Sequence of chain 1.A:
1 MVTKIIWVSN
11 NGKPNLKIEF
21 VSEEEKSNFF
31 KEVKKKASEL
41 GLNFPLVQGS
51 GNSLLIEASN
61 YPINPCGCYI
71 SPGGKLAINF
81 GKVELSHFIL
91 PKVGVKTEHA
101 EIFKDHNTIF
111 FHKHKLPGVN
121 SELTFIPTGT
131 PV

This small molecule binds to this protein.
Small molecule (SMILES): Nc1ncnc2c1ncn2[C@@H]1O[C@@H]2CO[P](=O)(O)O[C@H]2[C@H]1O

Binding-site contacts:
Ligand atom C2 contacts residue ASN79 of chain 1.A at 3.8 Å.
Ligand atom O1P contacts residue PHE110 of chain 1.A at 3.9 Å.
Ligand atom C1' contacts residue TYR61 of chain 1.A at 3.6 Å (hydrophobic).
Ligand atom N3 contacts residue TYR69 of chain 1.A at 3.6 Å.
Ligand atom N7 contacts residue TYR61 of chain 1.A at 3.8 Å.
Ligand atom O2' contacts residue HIS106 of chain 1.A at 3.8 Å.
Ligand atom O2' contacts residue ASN107 of chain 1.A at 3.8 Å.
Ligand atom C6 contacts residue TYR61 of chain 1.A at 3.6 Å (hydrophobic).
Ligand atom N9 contacts residue TYR61 of chain 1.A at 3.4 Å.
Ligand atom C4 contacts residue TYR61 of chain 1.A at 3.4 Å (hydrophobic).
Ligand atom C2 contacts residue TYR61 of chain 1.A at 3.7 Å (hydrophobic).
Ligand atom O2' contacts residue THR108 of chain 1.A at 2.7 Å (h-bond).
Ligand atom N1 contacts residue TYR69 of chain 1.A at 3.3 Å.
Ligand atom O3' contacts residue TYR69 of chain 1.A at 3.5 Å (h-bond).
Ligand atom C2 contacts residue TYR69 of chain 1.A at 3.5 Å (hydrophobic).
Ligand atom C5 contacts residue TYR69 of chain 1.A at 3.9 Å (hydrophobic).
Ligand atom O1P contacts residue HIS106 of chain 1.A at 2.7 Å (h-bond).
Ligand atom C2 contacts residue PRO65 of chain 1.A at 3.3 Å (hydrophobic).
Ligand atom O4' contacts residue TYR61 of chain 1.A at 3.3 Å (h-bond).
Ligand atom N6 contacts residue SER59 of chain 1.A at 3.7 Å.
Ligand atom O2' contacts residue ASN79 of chain 1.A at 3.4 Å (h-bond).
Ligand atom C2 contacts residue SER59 of chain 1.A at 3.3 Å.
Ligand atom N3 contacts residue TYR61 of chain 1.A at 3.4 Å.
Ligand atom C2' contacts residue THR108 of chain 1.A at 3.6 Å.
Ligand atom N6 contacts residue TYR69 of chain 1.A at 3.5 Å.
Ligand atom N3 contacts residue ASN79 of chain 1.A at 3.3 Å (h-bond).
Ligand atom O2P contacts residue PHE110 of chain 1.A at 3.9 Å.
Ligand atom O3' contacts residue PHE110 of chain 1.A at 3.7 Å.
Ligand atom C2' contacts residue TYR69 of chain 1.A at 3.2 Å (hydrophobic).
Ligand atom O3' contacts residue HIS106 of chain 1.A at 3.6 Å (h-bond).
Ligand atom C6 contacts residue SER59 of chain 1.A at 3.5 Å.
Ligand atom C3' contacts residue TYR69 of chain 1.A at 3.3 Å (hydrophobic).
Ligand atom C6 contacts residue TYR69 of chain 1.A at 3.4 Å (hydrophobic).
Ligand atom C5 contacts residue TYR61 of chain 1.A at 3.6 Å (hydrophobic).
Ligand atom P contacts residue HIS106 of chain 1.A at 3.8 Å.
Ligand atom C4 contacts residue TYR69 of chain 1.A at 3.7 Å (hydrophobic).
Ligand atom N6 contacts residue TYR61 of chain 1.A at 3.8 Å.
Ligand atom N1 contacts residue TYR61 of chain 1.A at 3.7 Å.
Ligand atom N1 contacts residue SER59 of chain 1.A at 2.6 Å (h-bond).
Ligand atom C8 contacts residue TYR61 of chain 1.A at 3.6 Å (hydrophobic).